This small molecule binds to this protein.
Small molecule (SMILES): Nc1nc2c(ccn2[C@@H]2O[C@H](COP(=O)(O)OP(=O)(O)OP(=O)(O)O)[C@@H](O)[C@H]2O)c(=O)[nH]1

Sequence of chain 1.H:
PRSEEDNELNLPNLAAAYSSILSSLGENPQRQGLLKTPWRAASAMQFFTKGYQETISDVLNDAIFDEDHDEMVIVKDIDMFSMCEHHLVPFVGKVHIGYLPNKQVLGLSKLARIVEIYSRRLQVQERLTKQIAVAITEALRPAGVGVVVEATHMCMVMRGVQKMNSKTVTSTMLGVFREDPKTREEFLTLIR

Sequence of chain 1.G:
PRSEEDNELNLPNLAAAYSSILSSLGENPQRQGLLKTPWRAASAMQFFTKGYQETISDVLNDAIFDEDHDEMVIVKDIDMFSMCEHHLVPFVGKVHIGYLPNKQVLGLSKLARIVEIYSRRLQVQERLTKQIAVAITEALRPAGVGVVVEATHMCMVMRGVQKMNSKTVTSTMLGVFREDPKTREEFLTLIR

Sequence of chain 1.D:
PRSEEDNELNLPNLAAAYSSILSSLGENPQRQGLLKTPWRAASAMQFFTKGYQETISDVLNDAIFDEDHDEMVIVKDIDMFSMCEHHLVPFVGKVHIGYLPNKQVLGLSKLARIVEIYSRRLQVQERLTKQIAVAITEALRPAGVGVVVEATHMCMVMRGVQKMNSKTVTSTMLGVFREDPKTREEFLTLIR

Binding-site contacts:
Ligand atom C10 contacts residue LEU124 of chain 1.H at 3.6 Å (hydrophobic).
Ligand atom O10 contacts residue SER125 of chain 1.H at 3.2 Å (h-bond).
Ligand atom O8 contacts residue ARG129 of chain 1.H at 2.5 Å (salt-bridge).
Ligand atom O13 contacts residue GLN141 of chain 1.G at 2.8 Å (h-bond).
Ligand atom C contacts residue GLU142 of chain 1.G at 3.5 Å.
Ligand atom O3 contacts residue ARG56 of chain 1.D at 3.1 Å (salt-bridge).
Ligand atom P2 contacts residue ARG129 of chain 1.H at 3.5 Å.
Ligand atom C contacts residue LEU124 of chain 1.H at 3.5 Å (hydrophobic).
Ligand atom O13 contacts residue VAL140 of chain 1.G at 3.3 Å.
Ligand atom O7 contacts residue LYS126 of chain 1.H at 3.4 Å (salt-bridge).
Ligand atom O12 contacts residue SER125 of chain 1.H at 2.9 Å (h-bond).
Ligand atom O11 contacts residue GLY123 of chain 1.H at 3.7 Å.
Ligand atom N contacts residue GLU142 of chain 1.G at 2.7 Å (salt-bridge).
Ligand atom N1 contacts residue LEU124 of chain 1.H at 3.2 Å (h-bond).
Ligand atom O8 contacts residue ARG175 of chain 1.G at 3.1 Å (salt-bridge).
Ligand atom C4 contacts residue ZN1 of chain 1.GB at 3.3 Å.
Ligand atom C8 contacts residue SER125 of chain 1.H at 3.4 Å.
Ligand atom P2 contacts residue SER125 of chain 1.H at 3.3 Å.
Ligand atom O contacts residue HIS102 of chain 1.G at 3.7 Å.
Ligand atom O9 contacts residue LYS126 of chain 1.H at 2.9 Å (salt-bridge).
Ligand atom C3 contacts residue HIS102 of chain 1.G at 3.5 Å.
Ligand atom N3 contacts residue GLU142 of chain 1.G at 2.8 Å (salt-bridge).
Ligand atom O5 contacts residue HIS103 of chain 1.G at 2.5 Å (h-bond).
Ligand atom N1 contacts residue GLY123 of chain 1.H at 3.4 Å.
Ligand atom O9 contacts residue ARG129 of chain 1.H at 2.8 Å (salt-bridge).
Ligand atom O2 contacts residue LYS126 of chain 1.H at 2.9 Å (salt-bridge).
Ligand atom O11 contacts residue LYS126 of chain 1.H at 3.3 Å.
Ligand atom N2 contacts residue HIS102 of chain 1.G at 3.5 Å (h-bond).
Ligand atom O5 contacts residue ARG175 of chain 1.G at 3.1 Å (salt-bridge).
Ligand atom C3 contacts residue ZN1 of chain 1.GB at 3.8 Å.
Ligand atom O11 contacts residue SER125 of chain 1.H at 2.7 Å (h-bond).
Ligand atom O4 contacts residue ARG56 of chain 1.D at 3.6 Å.
Ligand atom N contacts residue LEU124 of chain 1.H at 3.7 Å.
Ligand atom O13 contacts residue HIS169 of chain 1.G at 3.2 Å.
Ligand atom C4 contacts residue HIS102 of chain 1.G at 3.2 Å.
Ligand atom O9 contacts residue SER125 of chain 1.H at 2.4 Å (h-bond).
Ligand atom O10 contacts residue ARG175 of chain 1.G at 3.2 Å (salt-bridge).
Ligand atom N contacts residue LEU122 of chain 1.H at 3.2 Å (h-bond).
Ligand atom N3 contacts residue LEU124 of chain 1.H at 3.5 Å.
Ligand atom O2 contacts residue ASN77 of chain 1.H at 2.9 Å (h-bond).